This small molecule binds to this protein.
Small molecule (SMILES): Cn1cc(-c2ccc([C@@H](NC(=O)C(C)(C)C)C(=O)NO)cc2)cn1

Binding-site contacts:
Ligand atom OAG contacts residue ASP298 of chain 1.A at 2.9 Å (salt-bridge).
Ligand atom CAH contacts residue GLY408 of chain 1.A at 3.8 Å.
Ligand atom OAG contacts residue LYS293 of chain 1.A at 3.0 Å (salt-bridge).
Ligand atom CAJ contacts residue LYS305 of chain 1.A at 3.7 Å.
Ligand atom NAO contacts residue LYS293 of chain 1.A at 3.5 Å (salt-bridge).
Ligand atom CAM contacts residue LEU411 of chain 1.A at 3.8 Å (hydrophobic).
Ligand atom NAN contacts residue MET311 of chain 1.A at 3.7 Å.
Ligand atom OAF contacts residue LEU406 of chain 1.A at 3.7 Å.
Ligand atom C contacts residue ASP378 of chain 1.A at 3.2 Å.
Ligand atom O contacts residue LYS305 of chain 1.A at 2.8 Å (salt-bridge).
Ligand atom OAG contacts residue ZN1 of chain 1.O at 2.2 Å.
Ligand atom CAK contacts residue GLY408 of chain 1.A at 3.5 Å.
Ligand atom NAO contacts residue ASP378 of chain 1.A at 3.2 Å (salt-bridge).
Ligand atom NAO contacts residue ZN1 of chain 1.O at 2.9 Å.
Ligand atom OAG contacts residue ASP378 of chain 1.A at 3.0 Å (salt-bridge).
Ligand atom NAW contacts residue LEU411 of chain 1.A at 3.8 Å.
Ligand atom NAO contacts residue LEU406 of chain 1.A at 3.1 Å (h-bond).
Ligand atom CAA contacts residue PHE502 of chain 1.A at 3.7 Å (hydrophobic).
Ligand atom OAF contacts residue THR407 of chain 1.A at 3.3 Å.
Ligand atom CAA contacts residue ALA496 of chain 1.A at 3.5 Å (hydrophobic).
Ligand atom C contacts residue LEU406 of chain 1.A at 3.7 Å (hydrophobic).
Ligand atom NAO contacts residue ZN1 of chain 1.N at 2.9 Å.
Ligand atom OAG contacts residue GLU380 of chain 1.A at 2.5 Å (salt-bridge).
Ligand atom CAI contacts residue GLY408 of chain 1.A at 3.8 Å.
Ligand atom OAF contacts residue GLY408 of chain 1.A at 3.1 Å (h-bond).
Ligand atom CAS contacts residue GLY408 of chain 1.A at 3.8 Å.
Ligand atom CAM contacts residue ALA496 of chain 1.A at 3.4 Å (hydrophobic).
Ligand atom NAO contacts residue CO31 of chain 1.P at 3.0 Å (h-bond).
Ligand atom O contacts residue ZN1 of chain 1.O at 2.2 Å.
Ligand atom CA contacts residue LEU406 of chain 1.A at 3.2 Å (hydrophobic).
Ligand atom CAK contacts residue LEU406 of chain 1.A at 3.8 Å (hydrophobic).
Ligand atom C contacts residue ZN1 of chain 1.O at 2.8 Å.
Ligand atom CAU contacts residue GLY408 of chain 1.A at 3.5 Å.
Ligand atom C contacts residue ZN1 of chain 1.N at 3.7 Å.
Ligand atom O contacts residue ASP298 of chain 1.A at 3.1 Å (salt-bridge).
Ligand atom OAG contacts residue CO31 of chain 1.P at 3.0 Å (h-bond).
Ligand atom O contacts residue ASP378 of chain 1.A at 2.9 Å (salt-bridge).
Ligand atom OAG contacts residue ZN1 of chain 1.N at 1.9 Å.
Ligand atom C contacts residue ASP298 of chain 1.A at 3.8 Å.
Ligand atom O contacts residue ZN1 of chain 1.N at 3.8 Å.

Sequence of chain 1.A:
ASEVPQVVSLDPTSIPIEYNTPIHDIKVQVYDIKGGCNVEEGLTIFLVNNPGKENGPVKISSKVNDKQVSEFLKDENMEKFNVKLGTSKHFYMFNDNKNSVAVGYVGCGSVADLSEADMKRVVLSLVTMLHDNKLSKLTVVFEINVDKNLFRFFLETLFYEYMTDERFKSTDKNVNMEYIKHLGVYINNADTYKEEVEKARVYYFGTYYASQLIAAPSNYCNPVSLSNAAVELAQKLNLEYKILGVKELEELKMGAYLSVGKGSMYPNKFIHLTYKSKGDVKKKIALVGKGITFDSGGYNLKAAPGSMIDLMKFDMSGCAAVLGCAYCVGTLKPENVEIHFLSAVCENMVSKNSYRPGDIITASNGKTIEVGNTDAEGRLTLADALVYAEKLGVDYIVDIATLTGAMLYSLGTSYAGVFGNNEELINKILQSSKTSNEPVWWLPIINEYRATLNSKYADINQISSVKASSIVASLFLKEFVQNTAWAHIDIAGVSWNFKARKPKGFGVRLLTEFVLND